A protein and the small-molecule ligand that binds it are described below.
Small molecule (SMILES): CC(=O)N[C@H]1[C@H](O[C@H]2[C@H](O)[C@@H](NC(C)=O)CO[C@@H]2CO)O[C@H](CO)[C@@H](O[C@@H]2O[C@H](CO)[C@@H](O)[C@H](O)[C@@H]2O)[C@@H]1O

Binding-site contacts:
Ligand atom C4 contacts residue ASN343 of chain 1.C at 4.2 Å.
Ligand atom C8 contacts residue ASN343 of chain 1.C at 4.0 Å.
Ligand atom C3 contacts residue ASN343 of chain 1.C at 3.8 Å.
Ligand atom O7 contacts residue SER371 of chain 1.C at 4.5 Å.
Ligand atom C7 contacts residue PHE338 of chain 1.C at 4.3 Å (hydrophobic).
Ligand atom O7 contacts residue PHE338 of chain 1.C at 3.4 Å.
Ligand atom C1 contacts residue ASN343 of chain 1.C at 1.4 Å.
Ligand atom O5 contacts residue ASN343 of chain 1.C at 2.3 Å (h-bond).
Ligand atom N2 contacts residue GLY339 of chain 1.C at 3.8 Å.
Ligand atom C2 contacts residue ASN343 of chain 1.C at 2.5 Å.
Ligand atom C7 contacts residue GLY339 of chain 1.C at 3.6 Å.
Ligand atom C5 contacts residue ASN343 of chain 1.C at 3.6 Å.
Ligand atom O7 contacts residue GLY339 of chain 1.C at 3.0 Å (h-bond).
Ligand atom C8 contacts residue PHE342 of chain 1.C at 4.0 Å (hydrophobic).
Ligand atom N2 contacts residue ASN343 of chain 1.C at 3.0 Å (h-bond).
Ligand atom C7 contacts residue ASN343 of chain 1.C at 3.7 Å.

Sequence of chain 1.C:
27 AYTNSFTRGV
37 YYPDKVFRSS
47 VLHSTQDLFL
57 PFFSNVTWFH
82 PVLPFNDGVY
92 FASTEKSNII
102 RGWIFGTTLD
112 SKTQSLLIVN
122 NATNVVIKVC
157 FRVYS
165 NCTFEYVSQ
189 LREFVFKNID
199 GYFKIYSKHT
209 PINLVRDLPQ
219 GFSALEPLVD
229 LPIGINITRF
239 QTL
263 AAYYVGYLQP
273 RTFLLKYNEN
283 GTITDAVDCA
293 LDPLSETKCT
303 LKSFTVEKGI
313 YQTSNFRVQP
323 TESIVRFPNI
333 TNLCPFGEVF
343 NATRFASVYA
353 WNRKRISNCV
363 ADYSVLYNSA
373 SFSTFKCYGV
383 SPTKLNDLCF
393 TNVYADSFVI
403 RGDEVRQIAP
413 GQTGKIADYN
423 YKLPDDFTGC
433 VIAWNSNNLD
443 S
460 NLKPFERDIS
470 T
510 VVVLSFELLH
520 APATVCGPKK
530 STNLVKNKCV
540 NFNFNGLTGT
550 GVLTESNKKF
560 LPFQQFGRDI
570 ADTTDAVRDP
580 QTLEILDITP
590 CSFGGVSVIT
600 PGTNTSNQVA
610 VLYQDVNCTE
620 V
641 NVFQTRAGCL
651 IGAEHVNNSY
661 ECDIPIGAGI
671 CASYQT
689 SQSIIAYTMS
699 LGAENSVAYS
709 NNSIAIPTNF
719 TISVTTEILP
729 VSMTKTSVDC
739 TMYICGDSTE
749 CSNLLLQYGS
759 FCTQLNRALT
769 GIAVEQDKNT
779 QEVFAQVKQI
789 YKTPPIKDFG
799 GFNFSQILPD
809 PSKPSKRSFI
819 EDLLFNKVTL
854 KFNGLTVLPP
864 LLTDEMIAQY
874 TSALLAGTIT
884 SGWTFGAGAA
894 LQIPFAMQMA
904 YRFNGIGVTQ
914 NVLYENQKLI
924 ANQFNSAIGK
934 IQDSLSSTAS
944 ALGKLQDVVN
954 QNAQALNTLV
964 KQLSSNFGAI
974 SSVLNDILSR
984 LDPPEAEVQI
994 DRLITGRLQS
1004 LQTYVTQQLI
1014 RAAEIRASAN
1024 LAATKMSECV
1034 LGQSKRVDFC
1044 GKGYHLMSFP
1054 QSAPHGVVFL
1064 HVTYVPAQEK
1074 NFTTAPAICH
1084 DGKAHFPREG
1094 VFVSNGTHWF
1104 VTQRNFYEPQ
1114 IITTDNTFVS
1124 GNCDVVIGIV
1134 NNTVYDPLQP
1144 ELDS